Binding-site contacts:
Ligand atom C7 contacts residue GLU82 of chain 1.K at 3.6 Å.
Ligand atom N2 contacts residue TYR109 of chain 1.L at 4.2 Å.
Ligand atom O7 contacts residue GLU82 of chain 1.K at 3.0 Å.
Ligand atom N2 contacts residue ASN114 of chain 1.K at 2.5 Å (h-bond).
Ligand atom C8 contacts residue TRP80 of chain 1.K at 3.5 Å (hydrophobic).
Ligand atom C3 contacts residue TYR109 of chain 1.L at 4.3 Å (hydrophobic).
Ligand atom C8 contacts residue GLU82 of chain 1.K at 3.8 Å.
Ligand atom C5 contacts residue TYR109 of chain 1.L at 3.9 Å (hydrophobic).
Ligand atom O5 contacts residue ASN114 of chain 1.K at 2.4 Å (h-bond).
Ligand atom C4 contacts residue TYR109 of chain 1.L at 4.5 Å (hydrophobic).
Ligand atom C8 contacts residue PRO81 of chain 1.K at 4.4 Å (hydrophobic).
Ligand atom C1 contacts residue TYR109 of chain 1.L at 3.8 Å (hydrophobic).
Ligand atom C7 contacts residue ASN114 of chain 1.K at 3.4 Å.
Ligand atom C5 contacts residue ASN114 of chain 1.K at 3.7 Å.
Ligand atom O6 contacts residue TYR109 of chain 1.L at 4.2 Å.
Ligand atom O4 contacts residue TYR109 of chain 1.L at 4.4 Å.
Ligand atom C1 contacts residue ASN114 of chain 1.K at 1.4 Å.
Ligand atom O7 contacts residue ASN114 of chain 1.K at 3.8 Å.
Ligand atom C2 contacts residue TYR109 of chain 1.L at 4.5 Å (hydrophobic).
Ligand atom C4 contacts residue ASN114 of chain 1.K at 4.0 Å.
Ligand atom C2 contacts residue ASN114 of chain 1.K at 2.1 Å.
Ligand atom O3 contacts residue ASN114 of chain 1.K at 4.5 Å.
Ligand atom C8 contacts residue ASN114 of chain 1.K at 4.4 Å.
Ligand atom O5 contacts residue TYR109 of chain 1.L at 4.0 Å.
Ligand atom C3 contacts residue ASN114 of chain 1.K at 3.5 Å.

A small-molecule ligand and the protein it binds are described below.
Small molecule (SMILES): CC(=O)N[C@@H]1[C@@H](O)[C@H](O)[C@@H](CO)O[C@H]1O

Sequence of chain 1.L:
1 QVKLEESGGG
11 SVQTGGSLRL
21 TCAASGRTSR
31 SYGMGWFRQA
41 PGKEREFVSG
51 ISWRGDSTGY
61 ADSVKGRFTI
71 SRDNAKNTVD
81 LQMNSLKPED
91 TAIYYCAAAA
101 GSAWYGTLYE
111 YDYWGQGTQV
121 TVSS

Sequence of chain 1.K:
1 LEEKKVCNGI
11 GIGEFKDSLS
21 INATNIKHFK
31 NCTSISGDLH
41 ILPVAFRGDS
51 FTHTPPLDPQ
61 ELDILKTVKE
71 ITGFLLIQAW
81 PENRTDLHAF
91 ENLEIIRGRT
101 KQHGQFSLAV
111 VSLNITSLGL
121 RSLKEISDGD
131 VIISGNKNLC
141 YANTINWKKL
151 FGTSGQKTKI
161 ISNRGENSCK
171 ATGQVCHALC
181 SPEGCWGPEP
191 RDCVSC